The protein below binds the small molecule below.
Small molecule (SMILES): OC[C@H]1O[C@@](CO)(O[C@H]2O[C@H](CO)[C@@H](O)[C@H](O)[C@H]2O)[C@@H](O)[C@@H]1O

Binding-site contacts:
Ligand atom O4 contacts residue ARG68 of chain 1.A at 2.6 Å (salt-bridge).
Ligand atom O2 contacts residue TYR64 of chain 1.A at 3.9 Å.
Ligand atom C3 contacts residue ARG68 of chain 1.A at 3.9 Å.
Ligand atom O5 contacts residue TYR157 of chain 1.A at 3.6 Å.
Ligand atom C6 contacts residue GLU155 of chain 1.A at 3.3 Å.
Ligand atom C1 contacts residue TYR113 of chain 1.A at 3.5 Å (hydrophobic).
Ligand atom O6 contacts residue TYR157 of chain 1.A at 3.2 Å (h-bond).
Ligand atom O4 contacts residue LEU16 of chain 1.A at 3.4 Å.
Ligand atom O2 contacts residue ALA65 of chain 1.A at 3.1 Å.
Ligand atom O4 contacts residue ASN14 of chain 1.A at 2.9 Å (h-bond).
Ligand atom C4 contacts residue TRP342 of chain 1.A at 3.6 Å (hydrophobic).
Ligand atom C6 contacts residue PRO156 of chain 1.A at 3.9 Å (hydrophobic).
Ligand atom C1 contacts residue TYR157 of chain 1.A at 3.7 Å (hydrophobic).
Ligand atom C3 contacts residue ASN14 of chain 1.A at 3.7 Å.
Ligand atom O4 contacts residue TRP342 of chain 1.A at 3.7 Å.
Ligand atom C3 contacts residue ASP67 of chain 1.A at 3.6 Å.
Ligand atom C6 contacts residue TRP342 of chain 1.A at 3.9 Å (hydrophobic).
Ligand atom O2 contacts residue ASP67 of chain 1.A at 2.9 Å (salt-bridge).
Ligand atom O2 contacts residue TYR64 of chain 1.A at 4.0 Å.
Ligand atom O1 contacts residue TYR113 of chain 1.A at 2.5 Å (h-bond).
Ligand atom O6 contacts residue PRO156 of chain 1.A at 3.5 Å.
Ligand atom O5 contacts residue TYR157 of chain 1.A at 3.2 Å.
Ligand atom O4 contacts residue ARG346 of chain 1.A at 3.8 Å.
Ligand atom O6 contacts residue GLU155 of chain 1.A at 3.0 Å.
Ligand atom C3 contacts residue TYR64 of chain 1.A at 4.0 Å (hydrophobic).
Ligand atom C4 contacts residue ASN14 of chain 1.A at 3.7 Å.
Ligand atom O6 contacts residue GLU155 of chain 1.A at 2.7 Å (salt-bridge).
Ligand atom C4 contacts residue ARG68 of chain 1.A at 3.7 Å.
Ligand atom C3 contacts residue TYR64 of chain 1.A at 3.7 Å (hydrophobic).
Ligand atom C6 contacts residue GLU155 of chain 1.A at 3.7 Å.
Ligand atom O3 contacts residue ASP67 of chain 1.A at 2.7 Å (salt-bridge).
Ligand atom O3 contacts residue ASN14 of chain 1.A at 3.3 Å (h-bond).
Ligand atom C1 contacts residue TYR157 of chain 1.A at 3.6 Å (hydrophobic).
Ligand atom O3 contacts residue TRP342 of chain 1.A at 3.8 Å.
Ligand atom O2 contacts residue MET332 of chain 1.A at 3.9 Å.
Ligand atom O1 contacts residue ALA65 of chain 1.A at 3.4 Å.
Ligand atom C2 contacts residue ASP67 of chain 1.A at 3.5 Å.
Ligand atom O3 contacts residue TYR64 of chain 1.A at 3.7 Å.
Ligand atom O3 contacts residue TYR64 of chain 1.A at 3.0 Å (h-bond).
Ligand atom O3 contacts residue ARG68 of chain 1.A at 2.8 Å (salt-bridge).

Sequence of chain 1.A:
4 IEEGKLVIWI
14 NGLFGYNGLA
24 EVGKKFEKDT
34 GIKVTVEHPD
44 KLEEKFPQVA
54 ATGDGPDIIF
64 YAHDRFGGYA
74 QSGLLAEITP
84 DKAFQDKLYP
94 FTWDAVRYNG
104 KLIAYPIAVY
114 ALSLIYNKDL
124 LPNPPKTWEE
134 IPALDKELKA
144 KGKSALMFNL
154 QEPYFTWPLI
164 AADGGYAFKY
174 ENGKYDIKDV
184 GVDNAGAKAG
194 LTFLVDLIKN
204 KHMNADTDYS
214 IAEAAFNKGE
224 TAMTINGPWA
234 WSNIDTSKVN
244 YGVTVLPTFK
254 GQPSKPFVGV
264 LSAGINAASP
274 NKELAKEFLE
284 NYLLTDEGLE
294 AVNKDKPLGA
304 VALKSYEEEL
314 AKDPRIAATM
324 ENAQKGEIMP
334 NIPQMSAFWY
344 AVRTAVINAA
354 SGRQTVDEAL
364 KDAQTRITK